Binding-site contacts:
Ligand atom O6 contacts residue HIS653 of chain 1.C at 4.1 Å.
Ligand atom C5 contacts residue ASN655 of chain 1.C at 3.7 Å.
Ligand atom C2 contacts residue ASN655 of chain 1.C at 2.5 Å.
Ligand atom C1 contacts residue ASN655 of chain 1.C at 1.4 Å.
Ligand atom O7 contacts residue ASN655 of chain 1.C at 3.7 Å.
Ligand atom C4 contacts residue ASN655 of chain 1.C at 4.2 Å.
Ligand atom C7 contacts residue ASN655 of chain 1.C at 3.5 Å.
Ligand atom C3 contacts residue ASN655 of chain 1.C at 3.8 Å.
Ligand atom O5 contacts residue ASN655 of chain 1.C at 2.4 Å (h-bond).
Ligand atom N2 contacts residue ASN655 of chain 1.C at 2.9 Å (h-bond).

A small-molecule ligand and the protein it binds are described below.
Small molecule (SMILES): CC(=O)N[C@@H]1[C@@H](O)[C@H](O)[C@@H](CO)O[C@H]1O

Sequence of chain 1.C:
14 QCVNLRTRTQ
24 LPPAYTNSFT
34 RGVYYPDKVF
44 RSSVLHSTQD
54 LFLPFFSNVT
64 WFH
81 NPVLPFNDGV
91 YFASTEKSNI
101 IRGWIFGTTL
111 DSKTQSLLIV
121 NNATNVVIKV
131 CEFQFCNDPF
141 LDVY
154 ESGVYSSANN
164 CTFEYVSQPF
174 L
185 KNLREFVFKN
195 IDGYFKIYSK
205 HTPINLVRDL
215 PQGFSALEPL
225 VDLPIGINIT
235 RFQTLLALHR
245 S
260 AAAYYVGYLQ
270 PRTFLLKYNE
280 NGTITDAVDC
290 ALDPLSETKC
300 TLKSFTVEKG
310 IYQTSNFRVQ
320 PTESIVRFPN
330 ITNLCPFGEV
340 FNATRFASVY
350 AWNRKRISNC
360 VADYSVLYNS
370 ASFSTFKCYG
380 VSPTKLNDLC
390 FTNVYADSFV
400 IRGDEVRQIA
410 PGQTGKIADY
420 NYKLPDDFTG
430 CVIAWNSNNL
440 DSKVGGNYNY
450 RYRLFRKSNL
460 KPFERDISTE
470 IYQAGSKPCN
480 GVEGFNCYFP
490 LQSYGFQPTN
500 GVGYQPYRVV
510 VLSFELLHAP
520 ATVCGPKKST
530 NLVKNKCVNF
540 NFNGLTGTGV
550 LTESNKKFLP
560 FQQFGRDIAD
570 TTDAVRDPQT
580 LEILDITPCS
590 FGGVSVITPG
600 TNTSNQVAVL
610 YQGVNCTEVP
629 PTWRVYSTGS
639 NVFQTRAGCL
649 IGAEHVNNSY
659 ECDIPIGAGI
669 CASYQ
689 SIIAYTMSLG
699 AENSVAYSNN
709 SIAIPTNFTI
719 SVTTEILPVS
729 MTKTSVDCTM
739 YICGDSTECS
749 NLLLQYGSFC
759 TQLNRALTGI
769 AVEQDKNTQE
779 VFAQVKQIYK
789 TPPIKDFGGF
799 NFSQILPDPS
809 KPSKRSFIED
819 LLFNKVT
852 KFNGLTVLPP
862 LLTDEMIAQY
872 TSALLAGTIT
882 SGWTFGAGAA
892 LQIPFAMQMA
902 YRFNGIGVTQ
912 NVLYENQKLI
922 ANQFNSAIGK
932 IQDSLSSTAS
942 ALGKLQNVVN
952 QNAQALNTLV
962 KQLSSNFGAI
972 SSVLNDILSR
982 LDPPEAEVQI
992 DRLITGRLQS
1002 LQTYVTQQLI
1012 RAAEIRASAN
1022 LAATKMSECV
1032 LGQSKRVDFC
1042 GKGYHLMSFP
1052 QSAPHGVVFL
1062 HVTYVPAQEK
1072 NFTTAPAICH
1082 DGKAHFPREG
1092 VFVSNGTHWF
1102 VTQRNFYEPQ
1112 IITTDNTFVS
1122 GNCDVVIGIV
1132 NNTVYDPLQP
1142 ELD